The protein below binds the small molecule below.
Small molecule (SMILES): Nc1ccn([C@@H]2O[C@H](CO[P](=O)(O)O[C@H]3[C@@H](O)[C@H](n4ccc(=O)[nH]c4=O)O[C@@H]3CO[P](=O)(O)O[C@H]3[C@@H](O)[C@H](n4ccc(N)nc4=O)O[C@@H]3CO[P](=O)(O)O[C@H]3[C@@H](O)[C@H](n4ccc(=O)[nH]c4=O)O[C@@H]3CO[P](=O)(O)O[C@H]3[C@@H](O)[C@H](n4cnc5c(=O)nc(N)[nH]c54)O[C@@H]3CO[P](=O)(O)O[C@H]3[C@@H](O)[C@H](n4cnc5c(N)ncnc54)O[C@@H]3CO)[C@@H](O)[C@H]2O)c(=O)n1

Sequence of chain 9.C:
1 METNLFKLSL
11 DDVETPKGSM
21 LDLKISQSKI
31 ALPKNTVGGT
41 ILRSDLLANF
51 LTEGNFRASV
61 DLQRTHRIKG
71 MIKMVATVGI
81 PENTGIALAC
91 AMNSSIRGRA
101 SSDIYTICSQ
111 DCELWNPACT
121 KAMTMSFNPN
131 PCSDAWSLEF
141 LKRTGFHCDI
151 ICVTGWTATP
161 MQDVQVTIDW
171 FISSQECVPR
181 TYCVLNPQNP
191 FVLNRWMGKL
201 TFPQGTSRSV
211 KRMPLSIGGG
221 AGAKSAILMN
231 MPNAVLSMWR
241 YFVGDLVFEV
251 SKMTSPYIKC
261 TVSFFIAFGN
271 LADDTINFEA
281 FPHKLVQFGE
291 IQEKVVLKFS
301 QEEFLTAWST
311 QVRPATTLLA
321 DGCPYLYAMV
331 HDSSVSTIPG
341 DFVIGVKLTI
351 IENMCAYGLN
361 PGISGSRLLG

Binding-site contacts:
Ligand atom P contacts residue THR3 of chain 9.C at 3.9 Å.
Ligand atom OP1 contacts residue LYS7 of chain 9.C at 3.4 Å (salt-bridge).
Ligand atom N7 contacts residue ILE350 of chain 18.C at 3.8 Å.
Ligand atom O5' contacts residue LYS7 of chain 9.C at 3.4 Å (salt-bridge).
Ligand atom N6 contacts residue THR349 of chain 18.C at 3.9 Å.
Ligand atom O2' contacts residue ARG180 of chain 18.C at 3.9 Å.
Ligand atom C4' contacts residue THR124 of chain 18.C at 3.6 Å.
Ligand atom O3' contacts residue SER126 of chain 18.C at 3.3 Å.
Ligand atom OP1 contacts residue THR124 of chain 18.C at 3.8 Å.
Ligand atom C5' contacts residue THR124 of chain 18.C at 3.5 Å.
Ligand atom OP1 contacts residue SER126 of chain 18.C at 2.8 Å (h-bond).
Ligand atom O2' contacts residue MET125 of chain 18.C at 3.6 Å.
Ligand atom N3 contacts residue VAL192 of chain 18.C at 3.4 Å.
Ligand atom C2 contacts residue ARG180 of chain 18.C at 3.6 Å.
Ligand atom O3' contacts residue GLU2 of chain 9.C at 3.6 Å.
Ligand atom C4 contacts residue VAL192 of chain 18.C at 3.9 Å (hydrophobic).
Ligand atom C4' contacts residue MET1 of chain 9.C at 3.9 Å (hydrophobic).
Ligand atom O3' contacts residue THR3 of chain 9.C at 3.8 Å.
Ligand atom O4' contacts residue PRO190 of chain 18.C at 3.2 Å.
Ligand atom P contacts residue SER126 of chain 18.C at 3.7 Å.
Ligand atom C5 contacts residue ILE350 of chain 18.C at 3.6 Å (hydrophobic).
Ligand atom O4' contacts residue MET1 of chain 9.C at 3.7 Å.
Ligand atom N3 contacts residue ARG180 of chain 18.C at 4.0 Å.
Ligand atom OP1 contacts residue THR124 of chain 18.C at 4.0 Å.
Ligand atom O2' contacts residue MET1 of chain 9.C at 3.2 Å (h-bond).
Ligand atom OP1 contacts residue THR3 of chain 9.C at 2.9 Å (h-bond).
Ligand atom O4' contacts residue ARG180 of chain 18.C at 4.0 Å.
Ligand atom C2 contacts residue VAL192 of chain 18.C at 3.7 Å (hydrophobic).
Ligand atom O2' contacts residue SER126 of chain 18.C at 3.6 Å (h-bond).
Ligand atom C4' contacts residue GLU2 of chain 9.C at 3.5 Å.
Ligand atom N6 contacts residue ILE350 of chain 18.C at 4.0 Å.
Ligand atom C5' contacts residue GLU2 of chain 9.C at 3.2 Å.
Ligand atom C5' contacts residue SER126 of chain 18.C at 3.9 Å.
Ligand atom OP2 contacts residue LYS7 of chain 9.C at 2.6 Å (salt-bridge).
Ligand atom C4' contacts residue SER126 of chain 18.C at 3.4 Å.
Ligand atom C1' contacts residue ARG180 of chain 18.C at 3.7 Å.
Ligand atom C1' contacts residue PRO190 of chain 18.C at 3.9 Å (hydrophobic).
Ligand atom P contacts residue LYS7 of chain 9.C at 3.2 Å.
Ligand atom OP1 contacts residue ASN4 of chain 9.C at 3.5 Å.
Ligand atom C6 contacts residue ILE350 of chain 18.C at 3.8 Å (hydrophobic).

Sequence of chain 18.C:
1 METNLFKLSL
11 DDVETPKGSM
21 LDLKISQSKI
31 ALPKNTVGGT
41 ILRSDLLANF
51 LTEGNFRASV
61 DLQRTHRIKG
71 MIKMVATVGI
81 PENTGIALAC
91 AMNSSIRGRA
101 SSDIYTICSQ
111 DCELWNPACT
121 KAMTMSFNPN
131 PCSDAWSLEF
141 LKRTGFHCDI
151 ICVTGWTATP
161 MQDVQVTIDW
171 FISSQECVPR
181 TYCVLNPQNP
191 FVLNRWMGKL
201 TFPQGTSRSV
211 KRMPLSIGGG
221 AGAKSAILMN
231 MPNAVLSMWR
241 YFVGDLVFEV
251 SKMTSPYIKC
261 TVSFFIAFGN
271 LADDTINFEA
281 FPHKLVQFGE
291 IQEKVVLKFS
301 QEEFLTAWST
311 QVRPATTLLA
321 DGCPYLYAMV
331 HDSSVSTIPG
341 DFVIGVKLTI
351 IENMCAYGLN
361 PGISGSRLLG